Sequence of chain 1.D:
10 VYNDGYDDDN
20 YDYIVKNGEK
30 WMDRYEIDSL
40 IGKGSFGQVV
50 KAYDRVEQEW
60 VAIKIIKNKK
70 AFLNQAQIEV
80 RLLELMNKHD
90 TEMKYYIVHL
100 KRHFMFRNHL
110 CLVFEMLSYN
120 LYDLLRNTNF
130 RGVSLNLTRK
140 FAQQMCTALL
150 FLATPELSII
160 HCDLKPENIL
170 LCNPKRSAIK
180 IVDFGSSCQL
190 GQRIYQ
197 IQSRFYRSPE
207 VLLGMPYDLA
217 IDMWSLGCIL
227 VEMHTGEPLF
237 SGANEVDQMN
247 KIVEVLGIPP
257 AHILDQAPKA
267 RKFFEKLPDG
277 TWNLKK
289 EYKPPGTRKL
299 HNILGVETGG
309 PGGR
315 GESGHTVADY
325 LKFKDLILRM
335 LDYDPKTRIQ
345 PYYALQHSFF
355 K

Binding-site contacts:
Ligand atom CL22 contacts residue LYS42 of chain 1.D at 3.6 Å.
Ligand atom O25 contacts residue VAL181 of chain 1.D at 3.6 Å.
Ligand atom N12 contacts residue GLU114 of chain 1.D at 3.5 Å (salt-bridge).
Ligand atom N12 contacts residue ALA61 of chain 1.D at 3.8 Å.
Ligand atom O25 contacts residue LYS63 of chain 1.D at 3.8 Å.
Ligand atom C2 contacts residue LEU169 of chain 1.D at 4.0 Å (hydrophobic).
Ligand atom CL22 contacts residue GLY41 of chain 1.D at 3.2 Å.
Ligand atom C13 contacts residue GLU114 of chain 1.D at 3.3 Å.
Ligand atom N12 contacts residue MET115 of chain 1.D at 3.6 Å.
Ligand atom C23 contacts residue LYS63 of chain 1.D at 3.6 Å.
Ligand atom C4 contacts residue VAL181 of chain 1.D at 3.6 Å (hydrophobic).
Ligand atom C3 contacts residue VAL97 of chain 1.D at 3.9 Å (hydrophobic).
Ligand atom C10 contacts residue VAL48 of chain 1.D at 4.0 Å (hydrophobic).
Ligand atom O24 contacts residue LYS63 of chain 1.D at 2.9 Å (salt-bridge).
Ligand atom C21 contacts residue ILE40 of chain 1.D at 3.6 Å (hydrophobic).
Ligand atom C7 contacts residue LEU169 of chain 1.D at 3.5 Å (hydrophobic).
Ligand atom C23 contacts residue VAL181 of chain 1.D at 3.6 Å (hydrophobic).
Ligand atom C13 contacts residue ALA61 of chain 1.D at 3.6 Å (hydrophobic).
Ligand atom O24 contacts residue ASP182 of chain 1.D at 3.3 Å.
Ligand atom C4 contacts residue PHE113 of chain 1.D at 3.6 Å (hydrophobic).
Ligand atom C3 contacts residue VAL181 of chain 1.D at 4.0 Å (hydrophobic).
Ligand atom C11 contacts residue MET115 of chain 1.D at 3.5 Å (hydrophobic).
Ligand atom CL22 contacts residue PHE45 of chain 1.D at 3.7 Å.
Ligand atom N12 contacts residue LEU116 of chain 1.D at 2.6 Å (h-bond).
Ligand atom C17 contacts residue VAL48 of chain 1.D at 3.8 Å (hydrophobic).
Ligand atom O25 contacts residue ASP182 of chain 1.D at 2.8 Å (salt-bridge).
Ligand atom C19 contacts residue GLY41 of chain 1.D at 3.6 Å.
Ligand atom O25 contacts residue PHE113 of chain 1.D at 3.4 Å.
Ligand atom C10 contacts residue LEU169 of chain 1.D at 3.8 Å (hydrophobic).
Ligand atom C13 contacts residue LEU116 of chain 1.D at 3.6 Å (hydrophobic).
Ligand atom C8 contacts residue ALA61 of chain 1.D at 3.9 Å (hydrophobic).
Ligand atom C8 contacts residue LEU169 of chain 1.D at 3.6 Å (hydrophobic).
Ligand atom C23 contacts residue ASP182 of chain 1.D at 3.1 Å.
Ligand atom N15 contacts residue ILE40 of chain 1.D at 3.4 Å.
Ligand atom C11 contacts residue LEU116 of chain 1.D at 3.2 Å (hydrophobic).
Ligand atom C3 contacts residue PHE113 of chain 1.D at 3.9 Å (hydrophobic).
Ligand atom C16 contacts residue ILE40 of chain 1.D at 3.5 Å (hydrophobic).
Ligand atom C5 contacts residue VAL181 of chain 1.D at 3.5 Å (hydrophobic).
Ligand atom C14 contacts residue LEU169 of chain 1.D at 3.9 Å (hydrophobic).
Ligand atom C18 contacts residue GLY41 of chain 1.D at 3.7 Å.

The small molecule below binds the protein below.
Small molecule (SMILES): O=C(O)c1ccc2c(c1)nc(Nc1cccc(Cl)c1)c1ccncc12